This protein binds this small molecule.
Small molecule (SMILES): Cc1cc(CCCOc2c(C)cc(-n3nnc(C)n3)cc2C)on1

Binding-site contacts:
Ligand atom C1B contacts residue LEU181 of chain 1.A at 3.9 Å (hydrophobic).
Ligand atom CM3 contacts residue TYR190 of chain 1.A at 3.8 Å (hydrophobic).
Ligand atom N2A contacts residue TYR144 of chain 1.A at 4.0 Å.
Ligand atom C4 contacts residue TYR190 of chain 1.A at 3.8 Å (hydrophobic).
Ligand atom C4A contacts residue TYR144 of chain 1.A at 3.5 Å (hydrophobic).
Ligand atom CM2 contacts residue ILE122 of chain 1.A at 3.9 Å (hydrophobic).
Ligand atom C5B contacts residue TYR144 of chain 1.A at 3.7 Å (hydrophobic).
Ligand atom CM6 contacts residue TYR144 of chain 1.A at 3.7 Å (hydrophobic).
Ligand atom N1A contacts residue MET124 of chain 1.A at 3.9 Å.
Ligand atom C4 contacts residue MET214 of chain 1.A at 4.0 Å (hydrophobic).
Ligand atom C6B contacts residue LEU181 of chain 1.A at 3.5 Å (hydrophobic).
Ligand atom N3A contacts residue PHE179 of chain 1.A at 3.6 Å.
Ligand atom N1A contacts residue LEU217 of chain 1.A at 3.4 Å.
Ligand atom C5 contacts residue MET214 of chain 1.A at 3.7 Å (hydrophobic).
Ligand atom CM4 contacts residue TYR142 of chain 1.A at 3.9 Å (hydrophobic).
Ligand atom C3C contacts residue LEU181 of chain 1.A at 4.0 Å (hydrophobic).
Ligand atom CM4 contacts residue ALA166 of chain 1.A at 3.1 Å (hydrophobic).
Ligand atom N3A contacts residue TYR144 of chain 1.A at 3.2 Å.
Ligand atom N1A contacts residue PHE179 of chain 1.A at 3.2 Å.
Ligand atom C1C contacts residue MET214 of chain 1.A at 3.4 Å (hydrophobic).
Ligand atom C3 contacts residue LEU100 of chain 1.A at 3.7 Å (hydrophobic).
Ligand atom C5B contacts residue LEU181 of chain 1.A at 3.6 Å (hydrophobic).
Ligand atom C4 contacts residue LEU100 of chain 1.A at 3.8 Å (hydrophobic).
Ligand atom CM2 contacts residue ILE77 of chain 1.A at 3.9 Å (hydrophobic).
Ligand atom N2A contacts residue PHE179 of chain 1.A at 3.3 Å.
Ligand atom N2 contacts residue MET214 of chain 1.A at 3.7 Å.
Ligand atom CM6 contacts residue LEU184 of chain 1.A at 3.6 Å (hydrophobic).
Ligand atom CM6 contacts residue LEU181 of chain 1.A at 3.8 Å (hydrophobic).
Ligand atom C4A contacts residue PHE179 of chain 1.A at 3.5 Å (hydrophobic).
Ligand atom C6B contacts residue ILE98 of chain 1.A at 3.8 Å (hydrophobic).
Ligand atom O1 contacts residue MET214 of chain 1.A at 3.2 Å.
Ligand atom CM4 contacts residue VAL168 of chain 1.A at 3.9 Å (hydrophobic).
Ligand atom O1B contacts residue ILE98 of chain 1.A at 3.1 Å.
Ligand atom N5A contacts residue PHE179 of chain 1.A at 3.2 Å.
Ligand atom O1 contacts residue LEU100 of chain 1.A at 3.8 Å.
Ligand atom CM4 contacts residue TYR144 of chain 1.A at 3.8 Å (hydrophobic).
Ligand atom C5 contacts residue LEU100 of chain 1.A at 4.0 Å (hydrophobic).
Ligand atom N2 contacts residue LEU100 of chain 1.A at 3.8 Å.
Ligand atom C1B contacts residue ILE98 of chain 1.A at 3.6 Å (hydrophobic).
Ligand atom N5A contacts residue LEU217 of chain 1.A at 3.7 Å.

Sequence of chain 1.A:
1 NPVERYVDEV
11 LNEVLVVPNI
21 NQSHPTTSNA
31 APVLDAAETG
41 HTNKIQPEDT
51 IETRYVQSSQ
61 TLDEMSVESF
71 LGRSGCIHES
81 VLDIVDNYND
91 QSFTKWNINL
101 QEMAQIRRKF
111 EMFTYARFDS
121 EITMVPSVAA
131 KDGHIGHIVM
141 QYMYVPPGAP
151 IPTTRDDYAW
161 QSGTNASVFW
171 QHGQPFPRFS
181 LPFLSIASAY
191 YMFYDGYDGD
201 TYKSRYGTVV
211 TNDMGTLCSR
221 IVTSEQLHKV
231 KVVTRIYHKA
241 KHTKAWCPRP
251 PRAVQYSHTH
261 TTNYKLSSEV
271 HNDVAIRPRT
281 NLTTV